The protein below binds the small molecule below.
Small molecule (SMILES): CC(=O)N[C@H]1[C@H](O[C@H]2[C@H](O)[C@@H](NC(C)=O)CO[C@@H]2CO)O[C@H](CO)[C@@H](O[C@@H]2O[C@H](CO[C@H]3O[C@H](CO)[C@@H](O)[C@H](O)[C@@H]3O)[C@@H](O)[C@H](O[C@H]3O[C@H](CO)[C@@H](O)[C@H](O)[C@@H]3O)[C@@H]2O)[C@@H]1O

Binding-site contacts:
Ligand atom C6 contacts residue LYS188 of chain 1.A at 3.7 Å.
Ligand atom N2 contacts residue ASN289 of chain 1.A at 3.1 Å (h-bond).
Ligand atom C8 contacts residue NAG2 of chain 1.H at 3.4 Å.
Ligand atom O4 contacts residue LYS188 of chain 1.A at 4.2 Å.
Ligand atom C5 contacts residue LYS188 of chain 1.A at 3.6 Å.
Ligand atom C8 contacts residue GLY288 of chain 1.A at 3.5 Å.
Ligand atom O7 contacts residue NAG2 of chain 1.H at 3.8 Å.
Ligand atom C5 contacts residue ASN289 of chain 1.A at 3.6 Å.
Ligand atom C2 contacts residue ASN289 of chain 1.A at 2.6 Å.
Ligand atom C4 contacts residue ASN289 of chain 1.A at 4.3 Å.
Ligand atom O5 contacts residue ASN289 of chain 1.A at 2.3 Å (h-bond).
Ligand atom O7 contacts residue ASN289 of chain 1.A at 3.0 Å (h-bond).
Ligand atom C3 contacts residue ASN289 of chain 1.A at 3.9 Å.
Ligand atom C7 contacts residue NAG2 of chain 1.H at 4.0 Å.
Ligand atom C1 contacts residue ASN289 of chain 1.A at 1.5 Å.
Ligand atom C7 contacts residue GLY288 of chain 1.A at 4.3 Å.
Ligand atom C7 contacts residue ASN289 of chain 1.A at 2.8 Å.
Ligand atom C8 contacts residue ASN289 of chain 1.A at 3.1 Å.

Sequence of chain 1.A:
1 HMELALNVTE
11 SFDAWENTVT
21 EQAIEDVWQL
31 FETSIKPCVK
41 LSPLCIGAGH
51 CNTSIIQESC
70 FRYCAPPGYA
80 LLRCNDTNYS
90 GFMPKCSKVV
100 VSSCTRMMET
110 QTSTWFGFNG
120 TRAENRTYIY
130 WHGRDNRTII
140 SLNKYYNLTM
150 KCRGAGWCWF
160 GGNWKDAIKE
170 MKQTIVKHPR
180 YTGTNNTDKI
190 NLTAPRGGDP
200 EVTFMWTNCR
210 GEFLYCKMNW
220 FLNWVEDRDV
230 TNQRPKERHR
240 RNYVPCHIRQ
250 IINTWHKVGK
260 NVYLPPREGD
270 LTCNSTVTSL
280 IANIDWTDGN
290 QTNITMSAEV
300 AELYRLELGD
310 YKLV